This small molecule binds to this protein.
Small molecule (SMILES): Cc1noc(C)c1-c1ccc2c(c1)nc([C@@H]1CCCC(=O)N1c1cccc(C(C)(C)C)c1)n2C1CCC(NC(=O)OC(C)(C)C)CC1

Binding-site contacts:
Ligand atom C45 contacts residue VAL93 of chain 1.A at 3.6 Å (hydrophobic).
Ligand atom C24 contacts residue LEU39 of chain 1.A at 3.6 Å (hydrophobic).
Ligand atom C26 contacts residue LEU39 of chain 1.A at 4.0 Å (hydrophobic).
Ligand atom C19 contacts residue PRO29 of chain 1.A at 3.4 Å (hydrophobic).
Ligand atom C45 contacts residue PHE30 of chain 1.A at 3.6 Å (hydrophobic).
Ligand atom C43 contacts residue VAL34 of chain 1.A at 4.0 Å (hydrophobic).
Ligand atom C03 contacts residue VAL34 of chain 1.A at 3.8 Å (hydrophobic).
Ligand atom C45 contacts residue VAL34 of chain 1.A at 4.0 Å (hydrophobic).
Ligand atom O39 contacts residue GLN32 of chain 1.A at 3.4 Å.
Ligand atom C19 contacts residue ARG92 of chain 1.A at 3.8 Å.
Ligand atom N46 contacts residue ASN87 of chain 1.A at 3.2 Å (h-bond).
Ligand atom N46 contacts residue VAL34 of chain 1.A at 3.8 Å.
Ligand atom O47 contacts residue ASN87 of chain 1.A at 3.0 Å (h-bond).
Ligand atom C42 contacts residue PRO29 of chain 1.A at 3.6 Å (hydrophobic).
Ligand atom C44 contacts residue VAL34 of chain 1.A at 3.6 Å (hydrophobic).
Ligand atom C02 contacts residue ASN87 of chain 1.A at 3.7 Å.
Ligand atom C01 contacts residue ASN87 of chain 1.A at 3.8 Å.
Ligand atom C17 contacts residue PRO25 of chain 1.A at 3.8 Å (hydrophobic).
Ligand atom O47 contacts residue TYR44 of chain 1.A at 3.8 Å.
Ligand atom C19 contacts residue PHE96 of chain 1.A at 4.0 Å (hydrophobic).
Ligand atom C43 contacts residue LEU39 of chain 1.A at 3.9 Å (hydrophobic).
Ligand atom C18 contacts residue PRO29 of chain 1.A at 3.6 Å (hydrophobic).
Ligand atom C04 contacts residue LEU39 of chain 1.A at 3.9 Å (hydrophobic).
Ligand atom C44 contacts residue VAL93 of chain 1.A at 3.7 Å (hydrophobic).
Ligand atom C26 contacts residue PRO29 of chain 1.A at 4.0 Å (hydrophobic).
Ligand atom C18 contacts residue PHE96 of chain 1.A at 3.6 Å (hydrophobic).
Ligand atom C30 contacts residue LEU38 of chain 1.A at 3.8 Å (hydrophobic).
Ligand atom C40 contacts residue GLN32 of chain 1.A at 3.8 Å.
Ligand atom C17 contacts residue LEU28 of chain 1.A at 3.9 Å (hydrophobic).
Ligand atom C18 contacts residue ARG92 of chain 1.A at 4.0 Å.
Ligand atom C06 contacts residue LEU39 of chain 1.A at 4.0 Å (hydrophobic).
Ligand atom C01 contacts residue LEU39 of chain 1.A at 3.8 Å (hydrophobic).
Ligand atom C05 contacts residue LEU39 of chain 1.A at 4.0 Å (hydrophobic).
Ligand atom C45 contacts residue PRO29 of chain 1.A at 3.7 Å (hydrophobic).
Ligand atom C15 contacts residue LEU28 of chain 1.A at 3.7 Å (hydrophobic).
Ligand atom C42 contacts residue LEU39 of chain 1.A at 3.9 Å (hydrophobic).
Ligand atom C01 contacts residue ILE41 of chain 1.A at 3.6 Å (hydrophobic).
Ligand atom C43 contacts residue PRO29 of chain 1.A at 3.5 Å (hydrophobic).
Ligand atom C29 contacts residue LEU38 of chain 1.A at 3.8 Å (hydrophobic).
Ligand atom C31 contacts residue GLN32 of chain 1.A at 3.8 Å.

Sequence of chain 1.A:
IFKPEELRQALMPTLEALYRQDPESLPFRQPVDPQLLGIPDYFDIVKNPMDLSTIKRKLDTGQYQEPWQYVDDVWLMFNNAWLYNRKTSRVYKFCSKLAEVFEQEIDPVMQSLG